Sequence of chain 2.A:
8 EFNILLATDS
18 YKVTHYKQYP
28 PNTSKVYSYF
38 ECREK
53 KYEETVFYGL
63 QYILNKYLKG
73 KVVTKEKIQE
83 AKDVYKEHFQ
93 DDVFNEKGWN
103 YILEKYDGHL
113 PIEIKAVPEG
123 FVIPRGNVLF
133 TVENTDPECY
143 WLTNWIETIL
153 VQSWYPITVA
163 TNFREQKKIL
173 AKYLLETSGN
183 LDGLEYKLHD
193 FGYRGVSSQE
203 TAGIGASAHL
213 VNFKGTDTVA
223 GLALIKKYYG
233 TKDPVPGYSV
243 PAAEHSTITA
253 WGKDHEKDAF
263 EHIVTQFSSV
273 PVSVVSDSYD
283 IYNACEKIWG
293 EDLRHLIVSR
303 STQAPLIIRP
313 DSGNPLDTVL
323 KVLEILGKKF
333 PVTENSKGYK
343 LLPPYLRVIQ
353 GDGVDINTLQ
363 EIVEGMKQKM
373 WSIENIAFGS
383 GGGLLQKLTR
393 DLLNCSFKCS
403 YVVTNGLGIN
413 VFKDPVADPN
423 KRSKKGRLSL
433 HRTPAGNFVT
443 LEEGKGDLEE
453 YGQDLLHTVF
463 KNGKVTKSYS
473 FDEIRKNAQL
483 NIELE

Binding-site contacts:
Ligand atom C41 contacts residue PHE193 of chain 2.A at 3.5 Å (hydrophobic).
Ligand atom C9 contacts residue HIS191 of chain 2.A at 3.3 Å.
Ligand atom P33 contacts residue ARG392 of chain 1.A at 3.3 Å.
Ligand atom C13 contacts residue SER241 of chain 2.A at 3.5 Å.
Ligand atom O32 contacts residue ARG392 of chain 1.A at 2.7 Å (salt-bridge).
Ligand atom O38 contacts residue PO41 of chain 2.C at 3.5 Å (h-bond).
Ligand atom O42 contacts residue ALA244 of chain 2.A at 3.2 Å.
Ligand atom O28 contacts residue PO41 of chain 2.C at 2.8 Å (h-bond).
Ligand atom C20 contacts residue PHE193 of chain 2.A at 3.5 Å (hydrophobic).
Ligand atom O25 contacts residue PHE193 of chain 2.A at 3.5 Å.
Ligand atom C19 contacts residue ASP16 of chain 1.A at 3.5 Å.
Ligand atom N21 contacts residue TYR18 of chain 1.A at 3.5 Å (h-bond).
Ligand atom O28 contacts residue EDO1 of chain 2.K at 3.1 Å.
Ligand atom C39 contacts residue TYR18 of chain 1.A at 3.4 Å (hydrophobic).
Ligand atom C41 contacts residue ARG311 of chain 2.A at 3.4 Å.
Ligand atom N14 contacts residue ASP219 of chain 2.A at 3.0 Å (salt-bridge).
Ligand atom F46 contacts residue PRO273 of chain 2.A at 3.5 Å.
Ligand atom C17 contacts residue ASP219 of chain 2.A at 3.1 Å.
Ligand atom C11 contacts residue VAL242 of chain 2.A at 3.4 Å (hydrophobic).
Ligand atom N18 contacts residue TYR18 of chain 1.A at 3.5 Å.
Ligand atom O34 contacts residue GLY384 of chain 2.A at 2.4 Å (h-bond).
Ligand atom C41 contacts residue TYR18 of chain 1.A at 3.5 Å (hydrophobic).
Ligand atom C40 contacts residue ARG311 of chain 2.A at 3.4 Å.
Ligand atom O36 contacts residue GLY383 of chain 2.A at 3.5 Å.
Ligand atom F1 contacts residue TYR188 of chain 2.A at 3.5 Å.
Ligand atom C16 contacts residue TYR18 of chain 1.A at 3.5 Å (hydrophobic).
Ligand atom C20 contacts residue ARG196 of chain 2.A at 3.3 Å.
Ligand atom O28 contacts residue PO41 of chain 2.J at 3.5 Å (h-bond).
Ligand atom C12 contacts residue VAL242 of chain 2.A at 3.5 Å (hydrophobic).
Ligand atom F46 contacts residue EDO1 of chain 2.M at 3.5 Å.
Ligand atom O35 contacts residue ARG392 of chain 1.A at 2.7 Å (salt-bridge).
Ligand atom C16 contacts residue PHE193 of chain 2.A at 3.5 Å (hydrophobic).
Ligand atom C8 contacts residue HIS191 of chain 2.A at 3.2 Å.
Ligand atom O34 contacts residue GLY383 of chain 2.A at 3.4 Å.
Ligand atom C22 contacts residue PO41 of chain 2.C at 3.5 Å.
Ligand atom O38 contacts residue ARG196 of chain 2.A at 3.0 Å.
Ligand atom O25 contacts residue ARG311 of chain 2.A at 3.3 Å (salt-bridge).
Ligand atom O25 contacts residue GLY353 of chain 2.A at 3.5 Å (h-bond).
Ligand atom C17 contacts residue PHE193 of chain 2.A at 3.5 Å (hydrophobic).
Ligand atom C13 contacts residue VAL242 of chain 2.A at 3.3 Å (hydrophobic).

Sequence of chain 1.A:
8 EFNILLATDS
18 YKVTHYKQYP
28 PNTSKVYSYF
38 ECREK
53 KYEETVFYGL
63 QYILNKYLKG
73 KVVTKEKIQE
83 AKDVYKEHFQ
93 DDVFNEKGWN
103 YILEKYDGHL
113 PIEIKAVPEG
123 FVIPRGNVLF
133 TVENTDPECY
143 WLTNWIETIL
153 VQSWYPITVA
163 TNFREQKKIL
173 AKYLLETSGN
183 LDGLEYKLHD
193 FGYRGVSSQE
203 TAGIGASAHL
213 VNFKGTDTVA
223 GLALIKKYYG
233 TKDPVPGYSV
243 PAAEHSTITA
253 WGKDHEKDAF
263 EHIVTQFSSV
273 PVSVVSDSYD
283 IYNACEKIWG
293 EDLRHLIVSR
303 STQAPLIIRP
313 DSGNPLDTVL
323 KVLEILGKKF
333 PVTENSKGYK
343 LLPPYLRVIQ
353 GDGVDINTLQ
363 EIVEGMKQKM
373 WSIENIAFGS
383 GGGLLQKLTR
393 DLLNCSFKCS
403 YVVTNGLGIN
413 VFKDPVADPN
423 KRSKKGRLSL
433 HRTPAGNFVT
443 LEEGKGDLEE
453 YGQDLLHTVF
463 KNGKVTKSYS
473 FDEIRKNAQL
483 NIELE

This protein binds this small molecule.
Small molecule (SMILES): O=C(NCc1ccc(S(=O)(=O)c2cc(F)cc(F)c2)cc1)c1ccc2n(cc[n+]2[C@@H]2O[C@H](COP(=O)(O)O)[C@@H](O)[C@H]2O)c1